Sequence of chain 1.B:
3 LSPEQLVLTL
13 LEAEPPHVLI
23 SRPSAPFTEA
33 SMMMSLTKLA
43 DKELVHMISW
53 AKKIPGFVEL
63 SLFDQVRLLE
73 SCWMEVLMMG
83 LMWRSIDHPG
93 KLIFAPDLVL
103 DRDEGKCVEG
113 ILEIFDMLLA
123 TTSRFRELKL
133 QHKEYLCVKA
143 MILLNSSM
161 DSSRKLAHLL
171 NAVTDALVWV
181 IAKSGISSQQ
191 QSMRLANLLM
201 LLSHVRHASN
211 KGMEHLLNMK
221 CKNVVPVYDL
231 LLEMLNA

The small molecule below binds the protein below.
Small molecule (SMILES): CC(C)C[C@H](NC(=O)[C@H](CCC(N)=O)NC(=O)[C@@H](NC(=O)[C@H](CC(C)C)NC(=O)[C@@H](N)CCCCN)C(C)C)C(=O)N[C@@H](CC(C)C)C(=O)N[C@H](C(=O)N[C@H](C(=O)N[C@H](C(=O)O)[C@@H](C)O)[C@@H](C)O)[C@@H](C)O

Binding-site contacts:
Ligand atom C contacts residue GLU233 of chain 1.B at 4.2 Å.
Ligand atom CA contacts residue GLU233 of chain 1.B at 4.1 Å.
Ligand atom CB contacts residue GLU233 of chain 1.B at 3.7 Å.
Ligand atom CA contacts residue ILE50 of chain 1.B at 4.0 Å (hydrophobic).
Ligand atom C contacts residue LYS54 of chain 1.B at 4.2 Å.
Ligand atom CD1 contacts residue LEU71 of chain 1.B at 4.2 Å (hydrophobic).
Ligand atom O contacts residue LYS54 of chain 1.B at 3.9 Å.
Ligand atom OXT contacts residue LYS54 of chain 1.B at 4.1 Å.
Ligand atom CE contacts residue LEU230 of chain 1.B at 3.8 Å (hydrophobic).
Ligand atom CG2 contacts residue LEU64 of chain 1.B at 3.2 Å (hydrophobic).
Ligand atom CB contacts residue ILE50 of chain 1.B at 4.0 Å (hydrophobic).
Ligand atom CD2 contacts residue GLU72 of chain 1.B at 3.8 Å.
Ligand atom CD1 contacts residue LEU230 of chain 1.B at 3.8 Å (hydrophobic).
Ligand atom CD1 contacts residue MET234 of chain 1.B at 4.1 Å (hydrophobic).
Ligand atom C contacts residue ILE50 of chain 1.B at 4.0 Å (hydrophobic).
Ligand atom CG2 contacts residue VAL68 of chain 1.B at 4.4 Å (hydrophobic).
Ligand atom CG contacts residue ILE50 of chain 1.B at 3.9 Å (hydrophobic).
Ligand atom CA contacts residue GLU233 of chain 1.B at 3.8 Å.
Ligand atom CD contacts residue LEU230 of chain 1.B at 4.3 Å (hydrophobic).
Ligand atom O contacts residue ILE50 of chain 1.B at 4.0 Å.
Ligand atom N contacts residue GLU233 of chain 1.B at 3.3 Å (salt-bridge).
Ligand atom CD1 contacts residue ILE50 of chain 1.B at 3.6 Å (hydrophobic).
Ligand atom CD2 contacts residue PHE59 of chain 1.B at 4.2 Å (hydrophobic).
Ligand atom N contacts residue ILE50 of chain 1.B at 4.0 Å.
Ligand atom CD1 contacts residue VAL68 of chain 1.B at 3.7 Å (hydrophobic).
Ligand atom CD2 contacts residue GLN67 of chain 1.B at 3.6 Å.
Ligand atom CG1 contacts residue LEU64 of chain 1.B at 4.0 Å (hydrophobic).
Ligand atom N contacts residue GLU233 of chain 1.B at 3.2 Å (salt-bridge).
Ligand atom CD2 contacts residue MET234 of chain 1.B at 3.8 Å (hydrophobic).
Ligand atom CG contacts residue MET234 of chain 1.B at 4.3 Å (hydrophobic).
Ligand atom CG contacts residue LEU71 of chain 1.B at 4.3 Å (hydrophobic).
Ligand atom C contacts residue LYS54 of chain 1.B at 3.8 Å.
Ligand atom O contacts residue LYS54 of chain 1.B at 2.7 Å (salt-bridge).
Ligand atom CD2 contacts residue VAL68 of chain 1.B at 3.7 Å (hydrophobic).
Ligand atom CB contacts residue GLU233 of chain 1.B at 3.2 Å.
Ligand atom CD2 contacts residue LEU71 of chain 1.B at 3.9 Å (hydrophobic).
Ligand atom CD1 contacts residue GLN67 of chain 1.B at 4.4 Å.
Ligand atom CD2 contacts residue VAL47 of chain 1.B at 4.4 Å (hydrophobic).
Ligand atom CD2 contacts residue ILE50 of chain 1.B at 3.7 Å (hydrophobic).
Ligand atom CG contacts residue LEU230 of chain 1.B at 3.5 Å (hydrophobic).